Binding-site contacts:
Ligand atom O4 contacts residue GLY378 of chain 1.C at 3.3 Å (h-bond).
Ligand atom O1P contacts residue THR63 of chain 2.C at 2.7 Å (h-bond).
Ligand atom O6 contacts residue GLU202 of chain 1.C at 3.1 Å (salt-bridge).
Ligand atom O6P contacts residue SER377 of chain 1.C at 3.3 Å (h-bond).
Ligand atom C3 contacts residue KCX199 of chain 1.C at 3.1 Å.
Ligand atom O3 contacts residue GLU202 of chain 1.C at 2.9 Å (salt-bridge).
Ligand atom O2P contacts residue GLY401 of chain 1.C at 2.9 Å (h-bond).
Ligand atom O7 contacts residue GLU58 of chain 2.C at 3.4 Å (salt-bridge).
Ligand atom C contacts residue MG1 of chain 1.L at 2.8 Å.
Ligand atom O1P contacts residue LYS173 of chain 1.C at 3.4 Å.
Ligand atom C contacts residue ASN121 of chain 2.C at 3.5 Å.
Ligand atom O3P contacts residue TRP64 of chain 2.C at 3.2 Å.
Ligand atom O3P contacts residue LYS332 of chain 1.C at 2.8 Å (salt-bridge).
Ligand atom C2 contacts residue MG1 of chain 1.L at 2.8 Å.
Ligand atom O1 contacts residue LYS173 of chain 1.C at 3.2 Å (salt-bridge).
Ligand atom O2 contacts residue ASP201 of chain 1.C at 3.4 Å (salt-bridge).
Ligand atom O7 contacts residue LYS332 of chain 1.C at 2.9 Å (salt-bridge).
Ligand atom O6 contacts residue ASN121 of chain 2.C at 3.0 Å (h-bond).
Ligand atom O6 contacts residue LYS173 of chain 1.C at 3.3 Å (salt-bridge).
Ligand atom O6 contacts residue LYS175 of chain 1.C at 2.8 Å (salt-bridge).
Ligand atom O2 contacts residue MG1 of chain 1.L at 2.3 Å.
Ligand atom O6 contacts residue ASP201 of chain 1.C at 3.1 Å (salt-bridge).
Ligand atom C contacts residue LYS173 of chain 1.C at 3.4 Å.
Ligand atom O2 contacts residue KCX199 of chain 1.C at 3.1 Å (h-bond).
Ligand atom O3 contacts residue MG1 of chain 1.L at 2.2 Å.
Ligand atom O3P contacts residue GLY379 of chain 1.C at 2.9 Å (h-bond).
Ligand atom O5P contacts residue ARG293 of chain 1.C at 2.9 Å (salt-bridge).
Ligand atom O5 contacts residue LEU333 of chain 1.C at 3.4 Å.
Ligand atom O3P contacts residue THR63 of chain 2.C at 3.4 Å (h-bond).
Ligand atom O6 contacts residue MG1 of chain 1.L at 2.1 Å.
Ligand atom O1P contacts residue GLY402 of chain 1.C at 2.7 Å (h-bond).
Ligand atom O2 contacts residue THR171 of chain 1.C at 2.8 Å (h-bond).
Ligand atom O6P contacts residue HIS325 of chain 1.C at 2.8 Å (h-bond).
Ligand atom C3 contacts residue MG1 of chain 1.L at 3.0 Å.
Ligand atom O3 contacts residue KCX199 of chain 1.C at 2.6 Å (h-bond).
Ligand atom O4 contacts residue SER377 of chain 1.C at 2.9 Å (h-bond).
Ligand atom O3P contacts residue GLY378 of chain 1.C at 3.4 Å.
Ligand atom O2 contacts residue LYS173 of chain 1.C at 3.0 Å (salt-bridge).
Ligand atom O4P contacts residue ARG293 of chain 1.C at 3.0 Å (salt-bridge).
Ligand atom O3 contacts residue HIS292 of chain 1.C at 2.9 Å (h-bond).

This protein binds this small molecule.
Small molecule (SMILES): O=C(O)[C@@](O)(COP(=O)(O)O)[C@H](O)[C@H](O)COP(=O)(O)O

Sequence of chain 2.C:
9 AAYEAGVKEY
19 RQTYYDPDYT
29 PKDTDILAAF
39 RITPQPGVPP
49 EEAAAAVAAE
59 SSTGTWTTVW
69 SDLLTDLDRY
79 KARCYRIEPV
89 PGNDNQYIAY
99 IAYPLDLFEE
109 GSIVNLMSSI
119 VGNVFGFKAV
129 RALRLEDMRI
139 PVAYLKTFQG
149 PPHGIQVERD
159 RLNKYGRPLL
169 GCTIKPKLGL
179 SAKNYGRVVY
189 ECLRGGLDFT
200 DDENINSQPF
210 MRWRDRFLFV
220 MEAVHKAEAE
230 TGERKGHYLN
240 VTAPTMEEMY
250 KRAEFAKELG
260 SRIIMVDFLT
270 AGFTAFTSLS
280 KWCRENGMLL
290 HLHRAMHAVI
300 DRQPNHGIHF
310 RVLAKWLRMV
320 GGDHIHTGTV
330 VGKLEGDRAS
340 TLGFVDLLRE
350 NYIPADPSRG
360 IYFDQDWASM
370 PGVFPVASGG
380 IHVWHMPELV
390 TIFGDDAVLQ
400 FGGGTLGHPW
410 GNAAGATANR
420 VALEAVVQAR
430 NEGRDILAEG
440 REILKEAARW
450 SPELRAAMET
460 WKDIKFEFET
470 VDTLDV

Sequence of chain 1.C:
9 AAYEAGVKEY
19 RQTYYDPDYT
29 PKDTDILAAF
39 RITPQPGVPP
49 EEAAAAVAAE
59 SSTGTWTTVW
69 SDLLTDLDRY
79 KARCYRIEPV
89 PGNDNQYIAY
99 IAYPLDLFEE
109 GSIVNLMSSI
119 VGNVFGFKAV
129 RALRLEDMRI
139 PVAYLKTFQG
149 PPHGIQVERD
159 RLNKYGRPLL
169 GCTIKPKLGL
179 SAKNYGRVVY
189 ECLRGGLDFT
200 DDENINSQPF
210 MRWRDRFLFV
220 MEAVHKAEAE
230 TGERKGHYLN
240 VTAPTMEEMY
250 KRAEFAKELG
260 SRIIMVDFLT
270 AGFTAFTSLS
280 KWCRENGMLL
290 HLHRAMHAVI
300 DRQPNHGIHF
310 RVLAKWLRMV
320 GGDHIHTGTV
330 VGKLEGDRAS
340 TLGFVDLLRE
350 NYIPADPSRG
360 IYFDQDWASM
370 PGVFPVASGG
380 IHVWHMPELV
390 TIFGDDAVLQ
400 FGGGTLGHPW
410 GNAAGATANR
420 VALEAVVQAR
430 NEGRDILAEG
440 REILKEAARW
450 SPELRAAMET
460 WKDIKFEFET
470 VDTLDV